Binding-site contacts:
Ligand atom C1 contacts residue ASN329 of chain 1.B at 1.4 Å.
Ligand atom O7 contacts residue GLN332 of chain 1.B at 4.4 Å.
Ligand atom C3 contacts residue ASP353 of chain 1.B at 4.0 Å.
Ligand atom N2 contacts residue ASN329 of chain 1.B at 2.9 Å (h-bond).
Ligand atom O7 contacts residue ASN329 of chain 1.B at 4.2 Å.
Ligand atom C6 contacts residue GLN332 of chain 1.B at 3.8 Å.
Ligand atom C2 contacts residue ASN329 of chain 1.B at 2.4 Å.
Ligand atom O5 contacts residue ASN329 of chain 1.B at 2.3 Å (h-bond).
Ligand atom C8 contacts residue ASP353 of chain 1.B at 3.6 Å.
Ligand atom C1 contacts residue SER331 of chain 1.B at 4.2 Å.
Ligand atom C6 contacts residue ALA307 of chain 1.B at 3.8 Å (hydrophobic).
Ligand atom C4 contacts residue ASN329 of chain 1.B at 4.2 Å.
Ligand atom C5 contacts residue ALA307 of chain 1.B at 4.2 Å (hydrophobic).
Ligand atom C2 contacts residue ASP353 of chain 1.B at 3.6 Å.
Ligand atom O6 contacts residue ALA307 of chain 1.B at 4.3 Å.
Ligand atom O6 contacts residue GLN308 of chain 1.B at 3.9 Å.
Ligand atom C7 contacts residue ASN329 of chain 1.B at 3.8 Å.
Ligand atom C6 contacts residue GLN308 of chain 1.B at 3.8 Å.
Ligand atom C5 contacts residue SER331 of chain 1.B at 4.5 Å.
Ligand atom C5 contacts residue ASN329 of chain 1.B at 3.6 Å.
Ligand atom C8 contacts residue LYS327 of chain 1.B at 4.2 Å.
Ligand atom C7 contacts residue GLN332 of chain 1.B at 3.9 Å.
Ligand atom C7 contacts residue ASP353 of chain 1.B at 3.6 Å.
Ligand atom C3 contacts residue ASN329 of chain 1.B at 3.7 Å.
Ligand atom C8 contacts residue LYS384 of chain 1.A at 4.0 Å.
Ligand atom C8 contacts residue VAL351 of chain 1.B at 4.2 Å (hydrophobic).
Ligand atom O5 contacts residue THR305 of chain 1.B at 4.4 Å.
Ligand atom C7 contacts residue LYS327 of chain 1.B at 3.8 Å.
Ligand atom O7 contacts residue LYS327 of chain 1.B at 2.9 Å (salt-bridge).
Ligand atom C8 contacts residue GLN332 of chain 1.B at 3.0 Å.
Ligand atom O5 contacts residue ALA307 of chain 1.B at 3.7 Å.
Ligand atom C1 contacts residue ASP353 of chain 1.B at 3.6 Å.
Ligand atom N2 contacts residue ASP353 of chain 1.B at 2.8 Å (salt-bridge).
Ligand atom C1 contacts residue ALA307 of chain 1.B at 4.4 Å (hydrophobic).

The small molecule below binds the protein below.
Small molecule (SMILES): CC(=O)N[C@H]1[C@H](O[C@H]2[C@H](O)[C@@H](NC(C)=O)CO[C@@H]2CO)O[C@H](CO)[C@@H](O)[C@@H]1O

Sequence of chain 1.B:
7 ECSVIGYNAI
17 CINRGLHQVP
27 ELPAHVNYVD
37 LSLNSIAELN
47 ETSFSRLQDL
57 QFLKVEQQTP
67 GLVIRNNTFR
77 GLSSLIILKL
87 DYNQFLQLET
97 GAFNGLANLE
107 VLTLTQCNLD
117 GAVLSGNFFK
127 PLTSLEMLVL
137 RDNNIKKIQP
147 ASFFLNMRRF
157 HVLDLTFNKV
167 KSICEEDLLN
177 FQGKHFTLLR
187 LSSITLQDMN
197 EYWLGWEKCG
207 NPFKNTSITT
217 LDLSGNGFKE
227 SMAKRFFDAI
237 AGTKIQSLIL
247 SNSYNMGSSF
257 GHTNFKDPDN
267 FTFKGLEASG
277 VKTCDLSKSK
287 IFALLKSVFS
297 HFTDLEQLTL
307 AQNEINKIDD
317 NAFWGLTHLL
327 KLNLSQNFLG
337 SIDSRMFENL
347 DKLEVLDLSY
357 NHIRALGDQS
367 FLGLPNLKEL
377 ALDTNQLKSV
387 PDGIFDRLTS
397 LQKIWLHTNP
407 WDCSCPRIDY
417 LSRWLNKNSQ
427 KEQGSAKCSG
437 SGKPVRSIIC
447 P

Sequence of chain 1.A:
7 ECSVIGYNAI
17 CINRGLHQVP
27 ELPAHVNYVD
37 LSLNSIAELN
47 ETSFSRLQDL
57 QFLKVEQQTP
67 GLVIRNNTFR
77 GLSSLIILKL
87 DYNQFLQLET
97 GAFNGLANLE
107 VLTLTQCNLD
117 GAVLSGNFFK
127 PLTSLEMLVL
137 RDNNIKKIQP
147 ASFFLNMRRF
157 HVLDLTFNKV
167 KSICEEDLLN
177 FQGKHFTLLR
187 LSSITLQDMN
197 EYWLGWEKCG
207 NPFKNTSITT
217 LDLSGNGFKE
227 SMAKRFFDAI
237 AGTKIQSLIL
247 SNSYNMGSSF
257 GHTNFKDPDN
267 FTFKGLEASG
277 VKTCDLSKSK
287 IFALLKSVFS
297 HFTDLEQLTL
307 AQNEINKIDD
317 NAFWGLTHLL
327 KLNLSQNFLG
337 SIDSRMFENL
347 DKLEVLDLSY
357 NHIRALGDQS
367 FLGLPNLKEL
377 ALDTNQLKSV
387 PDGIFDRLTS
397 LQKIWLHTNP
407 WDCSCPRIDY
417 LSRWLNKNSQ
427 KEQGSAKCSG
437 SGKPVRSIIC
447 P